Sequence of chain 1.A:
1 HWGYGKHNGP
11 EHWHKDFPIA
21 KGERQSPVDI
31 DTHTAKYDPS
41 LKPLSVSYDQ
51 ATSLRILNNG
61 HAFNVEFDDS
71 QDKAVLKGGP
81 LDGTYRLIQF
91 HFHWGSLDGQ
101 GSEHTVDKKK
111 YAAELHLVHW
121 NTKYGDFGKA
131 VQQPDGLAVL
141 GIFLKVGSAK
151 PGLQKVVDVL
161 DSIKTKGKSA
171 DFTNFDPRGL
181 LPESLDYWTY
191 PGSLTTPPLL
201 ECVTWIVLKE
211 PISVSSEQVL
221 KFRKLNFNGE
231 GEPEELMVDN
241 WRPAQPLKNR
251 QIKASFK

Binding-site contacts:
Ligand atom C15 contacts residue GLN89 of chain 1.A at 3.6 Å.
Ligand atom O04 contacts residue HIS116 of chain 1.A at 3.5 Å (h-bond).
Ligand atom C10 contacts residue GLN89 of chain 1.A at 3.6 Å.
Ligand atom N07 contacts residue THR196 of chain 1.A at 3.0 Å (h-bond).
Ligand atom O03 contacts residue THR195 of chain 1.A at 3.0 Å (h-bond).
Ligand atom S18 contacts residue GLN89 of chain 1.A at 3.9 Å.
Ligand atom C12 contacts residue PHE127 of chain 1.A at 3.5 Å (hydrophobic).
Ligand atom N07 contacts residue LEU194 of chain 1.A at 3.9 Å.
Ligand atom S17 contacts residue ASN64 of chain 1.A at 3.6 Å.
Ligand atom O11 contacts residue PHE127 of chain 1.A at 3.6 Å.
Ligand atom N09 contacts residue GOL1 of chain 1.D at 3.5 Å (h-bond).
Ligand atom C10 contacts residue PHE127 of chain 1.A at 3.6 Å (hydrophobic).
Ligand atom C14 contacts residue ILE88 of chain 1.A at 3.9 Å (hydrophobic).
Ligand atom S02 contacts residue HIS91 of chain 1.A at 3.9 Å.
Ligand atom C10 contacts residue GOL1 of chain 1.D at 3.6 Å.
Ligand atom S17 contacts residue GOL1 of chain 1.E at 3.3 Å (h-bond).
Ligand atom N01 contacts residue ZN1 of chain 1.C at 1.9 Å.
Ligand atom N06 contacts residue LEU194 of chain 1.A at 3.7 Å.
Ligand atom N01 contacts residue THR195 of chain 1.A at 2.8 Å (h-bond).
Ligand atom S02 contacts residue ZN1 of chain 1.C at 3.0 Å.
Ligand atom O11 contacts residue GOL1 of chain 1.D at 3.7 Å.
Ligand atom C05 contacts residue LEU194 of chain 1.A at 3.9 Å (hydrophobic).
Ligand atom N06 contacts residue THR196 of chain 1.A at 3.0 Å (h-bond).
Ligand atom N01 contacts residue HIS91 of chain 1.A at 3.2 Å (h-bond).
Ligand atom N01 contacts residue HIS116 of chain 1.A at 3.4 Å (h-bond).
Ligand atom C16 contacts residue GLN89 of chain 1.A at 3.8 Å.
Ligand atom O11 contacts residue GLN89 of chain 1.A at 2.8 Å (h-bond).
Ligand atom O03 contacts residue LEU194 of chain 1.A at 3.4 Å.
Ligand atom O04 contacts residue ZN1 of chain 1.C at 3.1 Å.
Ligand atom N01 contacts residue HIS93 of chain 1.A at 3.3 Å (h-bond).
Ligand atom C08 contacts residue GOL1 of chain 1.D at 3.6 Å.
Ligand atom N07 contacts residue GOL1 of chain 1.D at 3.9 Å.
Ligand atom C14 contacts residue PHE127 of chain 1.A at 3.8 Å (hydrophobic).
Ligand atom O03 contacts residue TRP205 of chain 1.A at 3.6 Å.
Ligand atom O04 contacts residue HIS91 of chain 1.A at 3.3 Å.
Ligand atom O04 contacts residue VAL118 of chain 1.A at 3.8 Å.
Ligand atom S02 contacts residue THR195 of chain 1.A at 3.8 Å.
Ligand atom C15 contacts residue ILE88 of chain 1.A at 3.5 Å (hydrophobic).
Ligand atom S17 contacts residue GLN89 of chain 1.A at 3.9 Å.
Ligand atom C16 contacts residue GOL1 of chain 1.E at 3.1 Å.

The small molecule below binds the protein below.
Small molecule (SMILES): NS(=O)(=O)c1nnc(NC(=O)Cc2cccs2)s1